Sequence of chain 1.QA:
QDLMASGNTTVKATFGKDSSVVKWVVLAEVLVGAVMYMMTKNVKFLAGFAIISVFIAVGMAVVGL

Sequence of chain 1.EB:
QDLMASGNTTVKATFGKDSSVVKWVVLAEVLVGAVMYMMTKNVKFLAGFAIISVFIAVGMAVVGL

Binding-site contacts:
Ligand atom O5 contacts residue MET39 of chain 1.FB at 2.9 Å (h-bond).
Ligand atom O1 contacts residue LYS44 of chain 1.QA at 3.5 Å.
Ligand atom C1 contacts residue VAL32 of chain 1.EB at 4.2 Å (hydrophobic).
Ligand atom O3 contacts residue VAL32 of chain 1.EB at 3.5 Å.
Ligand atom O3 contacts residue MET38 of chain 1.FB at 2.9 Å (h-bond).
Ligand atom C1 contacts residue VAL43 of chain 1.QA at 3.9 Å (hydrophobic).
Ligand atom C4 contacts residue LYS44 of chain 1.QA at 4.5 Å.
Ligand atom O2 contacts residue MET39 of chain 1.FB at 3.8 Å.
Ligand atom P1 contacts residue MET38 of chain 1.FB at 3.9 Å.
Ligand atom C3 contacts residue MET38 of chain 1.FB at 3.6 Å (hydrophobic).
Ligand atom O4 contacts residue LYS44 of chain 1.QA at 4.2 Å.
Ligand atom O4 contacts residue MET38 of chain 1.FB at 4.1 Å.
Ligand atom C2 contacts residue VAL43 of chain 1.QA at 3.4 Å (hydrophobic).
Ligand atom C2 contacts residue VAL32 of chain 1.EB at 3.8 Å (hydrophobic).
Ligand atom P1 contacts residue LYS44 of chain 1.QA at 4.0 Å.
Ligand atom O5 contacts residue LYS44 of chain 1.QA at 3.3 Å.
Ligand atom O2 contacts residue LYS44 of chain 1.QA at 3.4 Å.
Ligand atom O6 contacts residue LYS44 of chain 1.QA at 4.1 Å.
Ligand atom C4 contacts residue MET39 of chain 1.FB at 3.9 Å (hydrophobic).
Ligand atom O1 contacts residue VAL43 of chain 1.QA at 3.1 Å (h-bond).
Ligand atom C2 contacts residue LYS44 of chain 1.QA at 4.4 Å.
Ligand atom O2 contacts residue MET38 of chain 1.FB at 3.7 Å.
Ligand atom C3 contacts residue MET39 of chain 1.FB at 4.0 Å (hydrophobic).

The small molecule below binds the protein below.
Small molecule (SMILES): CCOP(=O)(O)OC[C@H](O)CO

Sequence of chain 1.FB:
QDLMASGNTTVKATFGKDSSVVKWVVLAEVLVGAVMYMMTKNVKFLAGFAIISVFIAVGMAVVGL